Binding-site contacts:
Ligand atom C21 contacts residue ASP87 of chain 1.A at 3.9 Å.
Ligand atom C05 contacts residue ASP146 of chain 1.A at 3.8 Å.
Ligand atom C13 contacts residue LEU135 of chain 1.A at 3.9 Å (hydrophobic).
Ligand atom C01 contacts residue ASN133 of chain 1.A at 3.2 Å.
Ligand atom N24 contacts residue ALA32 of chain 1.A at 3.7 Å.
Ligand atom C15 contacts residue LEU84 of chain 1.A at 3.8 Å (hydrophobic).
Ligand atom N24 contacts residue LEU84 of chain 1.A at 3.1 Å (h-bond).
Ligand atom O06 contacts residue ASP146 of chain 1.A at 3.4 Å.
Ligand atom C19 contacts residue LEU135 of chain 1.A at 3.9 Å (hydrophobic).
Ligand atom C13 contacts residue GLU82 of chain 1.A at 3.9 Å.
Ligand atom N24 contacts residue GLU82 of chain 1.A at 3.7 Å.
Ligand atom C22 contacts residue LEU84 of chain 1.A at 3.3 Å (hydrophobic).
Ligand atom C15 contacts residue LEU135 of chain 1.A at 3.8 Å (hydrophobic).
Ligand atom C14 contacts residue ALA32 of chain 1.A at 3.6 Å (hydrophobic).
Ligand atom C10 contacts residue PHE81 of chain 1.A at 3.8 Å (hydrophobic).
Ligand atom C11 contacts residue ALA32 of chain 1.A at 3.9 Å (hydrophobic).
Ligand atom N24 contacts residue PHE83 of chain 1.A at 3.5 Å.
Ligand atom O07 contacts residue ALA145 of chain 1.A at 3.8 Å.
Ligand atom N23 contacts residue GLU82 of chain 1.A at 2.9 Å (salt-bridge).
Ligand atom C09 contacts residue PHE81 of chain 1.A at 3.8 Å (hydrophobic).
Ligand atom C01 contacts residue GLN132 of chain 1.A at 3.0 Å.
Ligand atom O06 contacts residue LYS34 of chain 1.A at 3.3 Å (salt-bridge).
Ligand atom N23 contacts residue ALA32 of chain 1.A at 3.5 Å.
Ligand atom C15 contacts residue ALA32 of chain 1.A at 3.8 Å (hydrophobic).
Ligand atom C11 contacts residue PHE81 of chain 1.A at 3.6 Å (hydrophobic).
Ligand atom C13 contacts residue ALA32 of chain 1.A at 3.4 Å (hydrophobic).
Ligand atom C08 contacts residue LYS34 of chain 1.A at 3.9 Å.
Ligand atom N16 contacts residue LEU84 of chain 1.A at 3.1 Å (h-bond).
Ligand atom C12 contacts residue VAL65 of chain 1.A at 3.9 Å (hydrophobic).
Ligand atom N23 contacts residue LEU135 of chain 1.A at 3.7 Å.
Ligand atom N23 contacts residue PHE83 of chain 1.A at 3.8 Å.
Ligand atom C17 contacts residue LEU84 of chain 1.A at 3.6 Å (hydrophobic).
Ligand atom C20 contacts residue ASP87 of chain 1.A at 3.6 Å.
Ligand atom C14 contacts residue LEU135 of chain 1.A at 3.9 Å (hydrophobic).
Ligand atom N04 contacts residue TYR16 of chain 1.A at 3.8 Å.
Ligand atom C21 contacts residue HIS85 of chain 1.A at 3.5 Å.
Ligand atom N24 contacts residue LEU135 of chain 1.A at 3.7 Å.
Ligand atom N04 contacts residue ASP146 of chain 1.A at 3.7 Å.
Ligand atom C22 contacts residue HIS85 of chain 1.A at 3.3 Å.
Ligand atom C09 contacts residue LYS34 of chain 1.A at 3.2 Å.

Sequence of chain 1.A:
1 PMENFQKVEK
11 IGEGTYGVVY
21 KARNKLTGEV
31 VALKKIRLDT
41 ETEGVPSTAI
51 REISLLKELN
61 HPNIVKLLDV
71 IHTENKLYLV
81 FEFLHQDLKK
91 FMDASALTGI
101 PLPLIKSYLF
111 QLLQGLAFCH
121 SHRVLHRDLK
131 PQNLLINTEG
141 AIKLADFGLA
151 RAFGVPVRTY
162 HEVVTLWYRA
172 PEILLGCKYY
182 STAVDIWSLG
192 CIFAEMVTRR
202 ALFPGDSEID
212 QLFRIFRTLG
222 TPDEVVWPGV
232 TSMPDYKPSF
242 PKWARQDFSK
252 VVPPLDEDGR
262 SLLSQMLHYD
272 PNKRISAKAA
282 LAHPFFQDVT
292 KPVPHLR

The protein below binds the small molecule below.
Small molecule (SMILES): CC(C)NC(=O)O[C@@H]1CC[C@H](c2cc(Nc3ccccn3)n[nH]2)C1